A protein and the small-molecule ligand that binds it are described below.
Small molecule (SMILES): CC(=O)N[C@@H]1[C@@H](O)[C@H](O)[C@@H](CO)O[C@H]1O

Sequence of chain 1.A:
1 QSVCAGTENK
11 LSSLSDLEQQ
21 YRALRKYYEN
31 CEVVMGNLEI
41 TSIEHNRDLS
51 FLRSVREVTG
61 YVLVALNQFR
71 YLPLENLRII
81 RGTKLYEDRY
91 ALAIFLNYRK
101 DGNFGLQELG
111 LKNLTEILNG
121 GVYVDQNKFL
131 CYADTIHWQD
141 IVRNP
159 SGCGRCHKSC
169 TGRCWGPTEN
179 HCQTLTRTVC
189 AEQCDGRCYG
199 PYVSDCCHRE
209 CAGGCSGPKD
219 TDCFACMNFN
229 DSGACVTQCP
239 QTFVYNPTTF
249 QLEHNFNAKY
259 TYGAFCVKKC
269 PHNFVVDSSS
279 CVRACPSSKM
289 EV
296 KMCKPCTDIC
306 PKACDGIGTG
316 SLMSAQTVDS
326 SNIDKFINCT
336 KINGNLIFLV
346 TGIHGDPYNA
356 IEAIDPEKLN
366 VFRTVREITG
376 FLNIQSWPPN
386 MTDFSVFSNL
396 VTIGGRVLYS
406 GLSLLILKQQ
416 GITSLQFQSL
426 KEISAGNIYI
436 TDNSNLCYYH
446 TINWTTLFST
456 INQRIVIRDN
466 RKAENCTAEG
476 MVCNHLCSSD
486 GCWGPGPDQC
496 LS

Binding-site contacts:
Ligand atom C4 contacts residue PRO361 of chain 1.A at 4.4 Å (hydrophobic).
Ligand atom O7 contacts residue GLU362 of chain 1.A at 3.7 Å.
Ligand atom O5 contacts residue PRO361 of chain 1.A at 4.3 Å.
Ligand atom C7 contacts residue GLU362 of chain 1.A at 3.9 Å.
Ligand atom O4 contacts residue PRO361 of chain 1.A at 3.8 Å.
Ligand atom O3 contacts residue GLU362 of chain 1.A at 3.7 Å.
Ligand atom O4 contacts residue ASP360 of chain 1.A at 3.4 Å (salt-bridge).
Ligand atom O4 contacts residue GLU362 of chain 1.A at 4.2 Å.
Ligand atom N2 contacts residue GLU362 of chain 1.A at 3.5 Å (salt-bridge).
Ligand atom C5 contacts residue ASN385 of chain 1.A at 3.6 Å.
Ligand atom C1 contacts residue PRO361 of chain 1.A at 4.5 Å (hydrophobic).
Ligand atom O6 contacts residue ASN385 of chain 1.A at 4.5 Å.
Ligand atom N2 contacts residue ASN385 of chain 1.A at 3.5 Å (h-bond).
Ligand atom C2 contacts residue GLU362 of chain 1.A at 4.5 Å.
Ligand atom C3 contacts residue GLU362 of chain 1.A at 4.1 Å.
Ligand atom C3 contacts residue ASN385 of chain 1.A at 4.0 Å.
Ligand atom O5 contacts residue ASN385 of chain 1.A at 2.2 Å (h-bond).
Ligand atom C2 contacts residue ASN385 of chain 1.A at 2.7 Å.
Ligand atom C4 contacts residue ASN385 of chain 1.A at 4.4 Å.
Ligand atom C6 contacts residue PRO361 of chain 1.A at 4.3 Å (hydrophobic).
Ligand atom C1 contacts residue ASN385 of chain 1.A at 1.5 Å.
Ligand atom O6 contacts residue PRO361 of chain 1.A at 4.3 Å.
Ligand atom C5 contacts residue PRO361 of chain 1.A at 3.8 Å (hydrophobic).